Binding-site contacts:
Ligand atom C3 contacts residue ASN121 of chain 1.C at 3.6 Å.
Ligand atom C7 contacts residue ASN121 of chain 1.C at 3.8 Å.
Ligand atom O5 contacts residue ASN121 of chain 1.C at 2.4 Å (h-bond).
Ligand atom N2 contacts residue ASN121 of chain 1.C at 3.1 Å (h-bond).
Ligand atom O7 contacts residue ASN121 of chain 1.C at 3.5 Å (h-bond).
Ligand atom O3 contacts residue ASN121 of chain 1.C at 3.3 Å (h-bond).
Ligand atom C4 contacts residue ASN121 of chain 1.C at 4.2 Å.
Ligand atom C1 contacts residue ASN121 of chain 1.C at 1.5 Å.
Ligand atom C5 contacts residue ASN121 of chain 1.C at 3.7 Å.
Ligand atom C2 contacts residue ASN121 of chain 1.C at 2.4 Å.

Sequence of chain 1.C:
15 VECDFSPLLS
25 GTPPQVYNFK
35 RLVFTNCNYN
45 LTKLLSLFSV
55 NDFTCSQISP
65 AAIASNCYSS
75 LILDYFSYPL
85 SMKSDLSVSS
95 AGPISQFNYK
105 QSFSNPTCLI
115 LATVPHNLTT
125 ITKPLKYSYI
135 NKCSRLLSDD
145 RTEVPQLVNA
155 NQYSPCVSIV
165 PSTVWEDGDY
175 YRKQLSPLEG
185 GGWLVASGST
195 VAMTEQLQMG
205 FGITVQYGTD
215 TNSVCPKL

A small-molecule ligand and the protein it binds are described below.
Small molecule (SMILES): CC(=O)N[C@H]1[C@H](O[C@H]2[C@H](O)[C@@H](NC(C)=O)CO[C@@H]2CO)O[C@H](CO)[C@@H](O)[C@@H]1O